Binding-site contacts:
Ligand atom C26 contacts residue WGU1 of chain 1.F at 0.4 Å.
Ligand atom C19 contacts residue WGU1 of chain 1.F at 0.1 Å.
Ligand atom N27 contacts residue PHE144 of chain 1.B at 3.1 Å (h-bond).
Ligand atom C17 contacts residue WGU1 of chain 1.F at 0.1 Å.
Ligand atom O32 contacts residue CYS149 of chain 1.B at 2.6 Å (h-bond).
Ligand atom N27 contacts residue WGU1 of chain 1.F at 0.4 Å (h-bond).
Ligand atom C28 contacts residue WGU1 of chain 1.F at 0.2 Å.
Ligand atom O32 contacts residue WGU1 of chain 1.F at 1.3 Å.
Ligand atom N22 contacts residue WGU1 of chain 1.F at 0.2 Å (h-bond).
Ligand atom N15 contacts residue GLN193 of chain 1.B at 2.9 Å (h-bond).
Ligand atom N22 contacts residue CYS149 of chain 1.B at 3.0 Å (h-bond).
Ligand atom C24 contacts residue CYS149 of chain 1.B at 3.2 Å (hydrophobic).
Ligand atom O30 contacts residue WGU1 of chain 1.F at 0.8 Å (h-bond).
Ligand atom C24 contacts residue WGU1 of chain 1.F at 0.2 Å.
Ligand atom O34 contacts residue WGU1 of chain 1.F at 0.4 Å (h-bond).
Ligand atom C09 contacts residue WGU1 of chain 1.F at 0.2 Å.
Ligand atom N22 contacts residue HIS168 of chain 1.B at 3.0 Å (h-bond).
Ligand atom C12 contacts residue GLU170 of chain 1.B at 3.2 Å.
Ligand atom N15 contacts residue WGU1 of chain 1.F at 0.1 Å (h-bond).
Ligand atom C12 contacts residue WGU1 of chain 1.F at 0.2 Å.
Ligand atom O13 contacts residue GLN193 of chain 1.B at 2.9 Å (h-bond).
Ligand atom C31 contacts residue CYS149 of chain 1.B at 1.8 Å (hydrophobic).
Ligand atom C29 contacts residue WGU1 of chain 1.F at 0.6 Å.
Ligand atom C28 contacts residue ASN146 of chain 1.B at 3.2 Å.
Ligand atom C18 contacts residue WGU1 of chain 1.F at 0.1 Å.
Ligand atom C16 contacts residue WGU1 of chain 1.F at 0.1 Å.
Ligand atom C14 contacts residue WGU1 of chain 1.F at 0.3 Å.
Ligand atom C31 contacts residue WGU1 of chain 1.F at 0.1 Å.
Ligand atom O32 contacts residue HIS45 of chain 1.B at 2.9 Å (h-bond).
Ligand atom C21 contacts residue WGU1 of chain 1.F at 0.1 Å.
Ligand atom O13 contacts residue WGU1 of chain 1.F at 0.5 Å (h-bond).
Ligand atom C20 contacts residue WGU1 of chain 1.F at 0.1 Å.
Ligand atom C23 contacts residue WGU1 of chain 1.F at 0.2 Å.
Ligand atom C25 contacts residue WGU1 of chain 1.F at 0.4 Å.
Ligand atom C29 contacts residue ASN146 of chain 1.B at 3.3 Å.
Ligand atom O33 contacts residue WGU1 of chain 1.F at 0.2 Å (h-bond).
Ligand atom N27 contacts residue GLU170 of chain 1.B at 3.0 Å (salt-bridge).
Ligand atom O34 contacts residue GLU170 of chain 1.B at 3.0 Å (salt-bridge).
Ligand atom C23 contacts residue CYS149 of chain 1.B at 2.7 Å (hydrophobic).
Ligand atom O30 contacts residue HIS167 of chain 1.B at 2.8 Å (h-bond).

A protein and the small-molecule ligand that binds it are described below.
Small molecule (SMILES): CC(C)C[C@H](NC(=O)OCC(C)(C)Oc1ccc(F)cc1)C(=O)N[C@@H](C[C@@H]1CCNC1=O)[C@H](O)S(=O)(=O)O

Sequence of chain 1.B:
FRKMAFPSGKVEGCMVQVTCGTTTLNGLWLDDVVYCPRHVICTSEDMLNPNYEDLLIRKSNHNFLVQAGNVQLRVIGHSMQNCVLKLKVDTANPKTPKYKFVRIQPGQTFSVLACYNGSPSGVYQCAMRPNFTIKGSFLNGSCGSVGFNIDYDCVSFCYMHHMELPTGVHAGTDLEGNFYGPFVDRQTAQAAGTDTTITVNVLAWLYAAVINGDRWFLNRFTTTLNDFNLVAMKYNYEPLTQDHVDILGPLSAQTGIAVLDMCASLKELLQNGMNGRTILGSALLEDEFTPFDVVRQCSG